Sequence of chain 1.A:
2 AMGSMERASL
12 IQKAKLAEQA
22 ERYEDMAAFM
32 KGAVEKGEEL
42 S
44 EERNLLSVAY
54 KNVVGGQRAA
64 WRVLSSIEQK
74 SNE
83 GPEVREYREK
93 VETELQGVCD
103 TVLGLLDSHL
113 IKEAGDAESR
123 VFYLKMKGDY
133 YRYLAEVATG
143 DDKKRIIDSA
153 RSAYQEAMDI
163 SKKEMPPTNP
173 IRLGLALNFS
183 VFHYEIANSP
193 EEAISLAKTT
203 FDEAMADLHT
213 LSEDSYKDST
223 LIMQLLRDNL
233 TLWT

Sequence of chain 1.B:
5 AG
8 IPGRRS

Binding-site contacts:
Ligand atom C04 contacts residue LYS127 of chain 1.A at 4.2 Å.
Ligand atom O07 contacts residue PRO172 of chain 1.A at 3.8 Å.
Ligand atom C02 contacts residue LYS127 of chain 1.A at 2.5 Å.
Ligand atom C03 contacts residue ILE8 of chain 1.B at 3.8 Å (hydrophobic).
Ligand atom O07 contacts residue ILE224 of chain 1.A at 3.5 Å.
Ligand atom C02 contacts residue ILE8 of chain 1.B at 3.9 Å (hydrophobic).
Ligand atom C17 contacts residue LYS127 of chain 1.A at 3.7 Å.
Ligand atom C03 contacts residue LYS127 of chain 1.A at 2.9 Å.
Ligand atom C05 contacts residue ILE8 of chain 1.B at 4.5 Å (hydrophobic).
Ligand atom C09 contacts residue ILE173 of chain 1.A at 4.1 Å (hydrophobic).
Ligand atom C17 contacts residue ILE8 of chain 1.B at 3.6 Å (hydrophobic).
Ligand atom C04 contacts residue PRO172 of chain 1.A at 3.5 Å (hydrophobic).
Ligand atom O11 contacts residue PRO172 of chain 1.A at 4.2 Å.
Ligand atom C02 contacts residue ILE173 of chain 1.A at 4.2 Å (hydrophobic).
Ligand atom C03 contacts residue ILE173 of chain 1.A at 3.9 Å (hydrophobic).
Ligand atom C16 contacts residue ILE8 of chain 1.B at 4.0 Å (hydrophobic).
Ligand atom C03 contacts residue GLY176 of chain 1.A at 3.9 Å.
Ligand atom C03 contacts residue PRO172 of chain 1.A at 3.5 Å (hydrophobic).
Ligand atom C01 contacts residue ILE8 of chain 1.B at 4.0 Å (hydrophobic).
Ligand atom C01 contacts residue LYS127 of chain 1.A at 1.4 Å.
Ligand atom C10 contacts residue PRO172 of chain 1.A at 4.4 Å (hydrophobic).
Ligand atom C04 contacts residue ILE8 of chain 1.B at 4.0 Å (hydrophobic).
Ligand atom C04 contacts residue ILE224 of chain 1.A at 3.8 Å (hydrophobic).
Ligand atom C12 contacts residue CSO43 of chain 1.A at 4.1 Å.
Ligand atom C09 contacts residue PRO172 of chain 1.A at 3.7 Å (hydrophobic).
Ligand atom C14 contacts residue ASN47 of chain 1.A at 3.5 Å.
Ligand atom C12 contacts residue ASN47 of chain 1.A at 3.3 Å.
Ligand atom C13 contacts residue ASN47 of chain 1.A at 2.9 Å.
Ligand atom C04 contacts residue ILE173 of chain 1.A at 4.1 Å (hydrophobic).

The protein below binds the small molecule below.
Small molecule (SMILES): O=Cc1ccc(S(=O)(=O)N2CCC[C@H](O)C2)cc1